This protein binds this small molecule.
Small molecule (SMILES): COc1ccc([C@H](C(=O)Nc2ccc([Si](C)(C)C)cc2)N(C)C(=O)c2cc(=O)[nH]o2)cc1

Sequence of chain 1.B:
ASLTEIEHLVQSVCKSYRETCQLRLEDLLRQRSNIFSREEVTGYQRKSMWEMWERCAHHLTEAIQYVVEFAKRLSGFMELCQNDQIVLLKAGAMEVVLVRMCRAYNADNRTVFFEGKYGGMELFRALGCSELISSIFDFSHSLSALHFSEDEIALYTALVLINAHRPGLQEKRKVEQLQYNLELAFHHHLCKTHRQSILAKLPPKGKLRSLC

Binding-site contacts:
Ligand atom C30 contacts residue ILE133 of chain 1.B at 4.0 Å (hydrophobic).
Ligand atom C1 contacts residue MET101 of chain 1.B at 3.8 Å (hydrophobic).
Ligand atom O13 contacts residue PHE114 of chain 1.B at 3.5 Å.
Ligand atom C30 contacts residue CYS56 of chain 1.B at 3.8 Å (hydrophobic).
Ligand atom C3 contacts residue LEU23 of chain 1.B at 3.5 Å (hydrophobic).
Ligand atom C14 contacts residue GLU115 of chain 1.B at 3.7 Å.
Ligand atom C20 contacts residue PHE113 of chain 1.B at 3.6 Å (hydrophobic).
Ligand atom C23 contacts residue PHE113 of chain 1.B at 3.7 Å (hydrophobic).
Ligand atom C6 contacts residue LEU23 of chain 1.B at 3.9 Å (hydrophobic).
Ligand atom C23 contacts residue PHE114 of chain 1.B at 3.5 Å (hydrophobic).
Ligand atom C16 contacts residue GLU115 of chain 1.B at 4.0 Å.
Ligand atom C32 contacts residue ILE133 of chain 1.B at 3.9 Å (hydrophobic).
Ligand atom C24 contacts residue PHE113 of chain 1.B at 3.6 Å (hydrophobic).
Ligand atom C5 contacts residue ALA104 of chain 1.B at 3.9 Å (hydrophobic).
Ligand atom O13 contacts residue GLU115 of chain 1.B at 3.0 Å (salt-bridge).
Ligand atom C4 contacts residue MET101 of chain 1.B at 3.7 Å (hydrophobic).
Ligand atom C1 contacts residue GLN22 of chain 1.B at 3.5 Å.
Ligand atom C12 contacts residue GLU115 of chain 1.B at 3.6 Å.
Ligand atom C15 contacts residue GLY116 of chain 1.B at 3.8 Å.
Ligand atom N22 contacts residue PHE113 of chain 1.B at 2.8 Å (h-bond).
Ligand atom C8 contacts residue GLN22 of chain 1.B at 3.7 Å.
Ligand atom C4 contacts residue LEU23 of chain 1.B at 3.4 Å (hydrophobic).
Ligand atom C1 contacts residue ARG100 of chain 1.B at 3.7 Å.
Ligand atom C8 contacts residue LEU23 of chain 1.B at 3.9 Å (hydrophobic).
Ligand atom C5 contacts residue LEU23 of chain 1.B at 3.6 Å (hydrophobic).
Ligand atom C4 contacts residue ALA104 of chain 1.B at 3.7 Å (hydrophobic).
Ligand atom C28 contacts residue PHE114 of chain 1.B at 3.7 Å (hydrophobic).
Ligand atom C25 contacts residue PHE124 of chain 1.B at 3.7 Å (hydrophobic).
Ligand atom O21 contacts residue HIS59 of chain 1.B at 3.2 Å.
Ligand atom C24 contacts residue VAL112 of chain 1.B at 3.9 Å (hydrophobic).
Ligand atom O13 contacts residue HIS59 of chain 1.B at 3.4 Å.
Ligand atom N22 contacts residue PHE114 of chain 1.B at 3.7 Å.
Ligand atom C11 contacts residue LEU23 of chain 1.B at 3.8 Å (hydrophobic).
Ligand atom N18 contacts residue HIS59 of chain 1.B at 3.9 Å.
Ligand atom O2 contacts residue MET101 of chain 1.B at 3.8 Å.
Ligand atom O19 contacts residue HIS59 of chain 1.B at 3.4 Å.
Ligand atom C9 contacts residue PHE113 of chain 1.B at 3.5 Å (hydrophobic).
Ligand atom C3 contacts residue MET101 of chain 1.B at 3.4 Å (hydrophobic).
Ligand atom C15 contacts residue GLU115 of chain 1.B at 3.5 Å.
Ligand atom C8 contacts residue MET101 of chain 1.B at 3.5 Å (hydrophobic).